The small molecule below binds the protein below.
Small molecule (SMILES): Nc1ncnc2c1ncn2[C@@H]1O[C@H](CO[P](=O)(O)O[P](=O)(O)OC[C@H]2O[C@@H](O)[C@H](O)[C@@H]2O)[C@@H](O)[C@H]1O

Sequence of chain 1.A:
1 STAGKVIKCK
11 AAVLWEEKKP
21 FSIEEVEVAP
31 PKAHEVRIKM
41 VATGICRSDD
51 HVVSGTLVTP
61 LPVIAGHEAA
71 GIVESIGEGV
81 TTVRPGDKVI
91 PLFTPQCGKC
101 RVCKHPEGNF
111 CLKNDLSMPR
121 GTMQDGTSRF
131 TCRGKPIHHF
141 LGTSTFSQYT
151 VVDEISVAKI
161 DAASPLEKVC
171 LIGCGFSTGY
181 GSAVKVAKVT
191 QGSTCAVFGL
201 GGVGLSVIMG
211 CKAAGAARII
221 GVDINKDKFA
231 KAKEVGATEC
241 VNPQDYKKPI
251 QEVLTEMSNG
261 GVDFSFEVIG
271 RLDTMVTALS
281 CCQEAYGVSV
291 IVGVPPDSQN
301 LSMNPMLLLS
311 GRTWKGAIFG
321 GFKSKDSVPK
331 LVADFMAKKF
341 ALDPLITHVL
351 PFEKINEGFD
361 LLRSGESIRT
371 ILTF

Binding-site contacts:
Ligand atom O2B contacts residue VAL203 of chain 1.A at 3.1 Å (h-bond).
Ligand atom O5' contacts residue GLY201 of chain 1.A at 3.7 Å.
Ligand atom C1' contacts residue ASP223 of chain 1.A at 3.4 Å.
Ligand atom O1A contacts residue ARG47 of chain 1.A at 2.8 Å (salt-bridge).
Ligand atom N1 contacts residue ILE269 of chain 1.A at 3.6 Å.
Ligand atom O2B contacts residue GLY202 of chain 1.A at 3.2 Å (h-bond).
Ligand atom O4D contacts residue GLY270 of chain 1.A at 3.7 Å.
Ligand atom N7 contacts residue ILE269 of chain 1.A at 3.7 Å.
Ligand atom C3' contacts residue ASP223 of chain 1.A at 3.3 Å.
Ligand atom C4' contacts residue ASP223 of chain 1.A at 3.6 Å.
Ligand atom C2' contacts residue ASP223 of chain 1.A at 3.4 Å.
Ligand atom O1D contacts residue GLY293 of chain 1.A at 3.0 Å (h-bond).
Ligand atom O3' contacts residue ASP223 of chain 1.A at 2.4 Å (salt-bridge).
Ligand atom N6 contacts residue ARG271 of chain 1.A at 3.2 Å (salt-bridge).
Ligand atom PA contacts residue ARG47 of chain 1.A at 3.3 Å.
Ligand atom O2D contacts residue VAL292 of chain 1.A at 3.7 Å.
Ligand atom O2A contacts residue ARG47 of chain 1.A at 3.5 Å (salt-bridge).
Ligand atom O3A contacts residue ARG47 of chain 1.A at 3.6 Å.
Ligand atom C4 contacts residue ILE224 of chain 1.A at 3.8 Å (hydrophobic).
Ligand atom C2 contacts residue ILE269 of chain 1.A at 3.3 Å (hydrophobic).
Ligand atom C1D contacts residue GLY293 of chain 1.A at 3.5 Å.
Ligand atom N3 contacts residue ASP223 of chain 1.A at 3.6 Å.
Ligand atom O2' contacts residue ASP223 of chain 1.A at 2.5 Å (salt-bridge).
Ligand atom O2A contacts residue GLY201 of chain 1.A at 3.6 Å.
Ligand atom C8 contacts residue ILE269 of chain 1.A at 3.6 Å (hydrophobic).
Ligand atom O2D contacts residue GLY293 of chain 1.A at 3.5 Å.
Ligand atom C4 contacts residue ILE269 of chain 1.A at 3.6 Å (hydrophobic).
Ligand atom O4D contacts residue VAL268 of chain 1.A at 3.8 Å.
Ligand atom N9 contacts residue ILE269 of chain 1.A at 3.7 Å.
Ligand atom N3 contacts residue ILE269 of chain 1.A at 3.4 Å.
Ligand atom O4' contacts residue ILE269 of chain 1.A at 3.7 Å.
Ligand atom O2B contacts residue GLY201 of chain 1.A at 3.4 Å.
Ligand atom O1D contacts residue ILE269 of chain 1.A at 3.4 Å (h-bond).
Ligand atom O1D contacts residue GLY270 of chain 1.A at 3.4 Å (h-bond).
Ligand atom C2 contacts residue ILE224 of chain 1.A at 3.7 Å (hydrophobic).
Ligand atom N3 contacts residue ILE224 of chain 1.A at 3.6 Å (h-bond).
Ligand atom O1B contacts residue ARG369 of chain 1.A at 3.5 Å (salt-bridge).
Ligand atom O3' contacts residue LYS228 of chain 1.A at 3.3 Å.
Ligand atom O4D contacts residue ILE269 of chain 1.A at 3.2 Å (h-bond).
Ligand atom O1D contacts residue VAL268 of chain 1.A at 3.1 Å.